Binding-site contacts:
Ligand atom C18 contacts residue GLY121 of chain 1.A at 3.7 Å.
Ligand atom C19 contacts residue ILE189 of chain 1.A at 3.6 Å (hydrophobic).
Ligand atom C12 contacts residue GLY188 of chain 1.A at 3.9 Å.
Ligand atom C18 contacts residue GLU122 of chain 1.A at 3.8 Å.
Ligand atom C5 contacts residue GLU122 of chain 1.A at 3.5 Å.
Ligand atom C3 contacts residue PHE212 of chain 1.A at 3.5 Å (hydrophobic).
Ligand atom C11 contacts residue GLY188 of chain 1.A at 3.8 Å.
Ligand atom C4 contacts residue GLU122 of chain 1.A at 3.6 Å.
Ligand atom C14 contacts residue LYS296 of chain 1.A at 2.4 Å.
Ligand atom C12 contacts residue ALA117 of chain 1.A at 3.6 Å (hydrophobic).
Ligand atom C9 contacts residue THR118 of chain 1.A at 3.6 Å.
Ligand atom C10 contacts residue TYR268 of chain 1.A at 3.6 Å (hydrophobic).
Ligand atom C19 contacts residue THR118 of chain 1.A at 3.2 Å.
Ligand atom C20 contacts residue ALA292 of chain 1.A at 3.9 Å (hydrophobic).
Ligand atom C15 contacts residue LYS296 of chain 1.A at 1.3 Å.
Ligand atom C2 contacts residue PHE212 of chain 1.A at 3.4 Å (hydrophobic).
Ligand atom C5 contacts residue TRP265 of chain 1.A at 3.8 Å (hydrophobic).
Ligand atom C13 contacts residue LYS296 of chain 1.A at 3.7 Å.
Ligand atom C13 contacts residue ALA117 of chain 1.A at 3.6 Å (hydrophobic).
Ligand atom C14 contacts residue GLU113 of chain 1.A at 3.8 Å.
Ligand atom C15 contacts residue ALA292 of chain 1.A at 3.5 Å (hydrophobic).
Ligand atom C20 contacts residue TRP265 of chain 1.A at 3.9 Å (hydrophobic).
Ligand atom C8 contacts residue TYR268 of chain 1.A at 3.6 Å (hydrophobic).
Ligand atom C6 contacts residue GLU122 of chain 1.A at 3.8 Å.
Ligand atom C17 contacts residue TYR268 of chain 1.A at 3.9 Å (hydrophobic).
Ligand atom C19 contacts residue TYR191 of chain 1.A at 3.4 Å (hydrophobic).
Ligand atom C9 contacts residue TYR191 of chain 1.A at 3.9 Å (hydrophobic).
Ligand atom C8 contacts residue TRP265 of chain 1.A at 3.6 Å (hydrophobic).
Ligand atom C10 contacts residue THR118 of chain 1.A at 3.7 Å.
Ligand atom C11 contacts residue TYR268 of chain 1.A at 3.6 Å (hydrophobic).
Ligand atom C11 contacts residue THR118 of chain 1.A at 3.5 Å.
Ligand atom C14 contacts residue CYS187 of chain 1.A at 3.8 Å (hydrophobic).
Ligand atom C11 contacts residue CYS187 of chain 1.A at 3.7 Å (hydrophobic).
Ligand atom C18 contacts residue TRP265 of chain 1.A at 3.5 Å (hydrophobic).
Ligand atom C9 contacts residue TYR268 of chain 1.A at 3.6 Å (hydrophobic).
Ligand atom C14 contacts residue ALA117 of chain 1.A at 3.6 Å (hydrophobic).
Ligand atom C16 contacts residue MET207 of chain 1.A at 3.5 Å (hydrophobic).
Ligand atom C13 contacts residue CYS187 of chain 1.A at 3.9 Å (hydrophobic).
Ligand atom C4 contacts residue PHE261 of chain 1.A at 3.5 Å (hydrophobic).
Ligand atom C12 contacts residue CYS187 of chain 1.A at 3.0 Å (hydrophobic).

Sequence of chain 1.A:
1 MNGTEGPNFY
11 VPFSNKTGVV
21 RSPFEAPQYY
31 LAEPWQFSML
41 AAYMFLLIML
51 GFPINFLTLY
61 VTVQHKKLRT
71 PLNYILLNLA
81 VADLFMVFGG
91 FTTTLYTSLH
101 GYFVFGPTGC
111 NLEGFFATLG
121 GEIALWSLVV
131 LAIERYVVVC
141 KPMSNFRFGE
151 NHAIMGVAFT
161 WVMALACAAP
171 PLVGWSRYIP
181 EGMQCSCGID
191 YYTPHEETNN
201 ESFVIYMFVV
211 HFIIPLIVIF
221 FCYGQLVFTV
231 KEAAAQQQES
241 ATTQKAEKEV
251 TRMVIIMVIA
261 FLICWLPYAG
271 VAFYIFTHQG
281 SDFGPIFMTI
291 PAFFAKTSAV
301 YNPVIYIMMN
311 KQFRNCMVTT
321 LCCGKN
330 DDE

The protein below binds the small molecule below.
Small molecule (SMILES): CC1=C(/C=C/C(C)=C/C=C/C(C)=C/C=O)C(C)(C)CCC1